A small-molecule ligand and the protein it binds are described below.
Small molecule (SMILES): Nc1ncnc2c1ncn2[C@@H]1O[C@H](CO[P](=O)(O)O[P](=O)(O)NP(=O)(O)O)[C@@H](O)[C@H]1O

Sequence of chain 1.B:
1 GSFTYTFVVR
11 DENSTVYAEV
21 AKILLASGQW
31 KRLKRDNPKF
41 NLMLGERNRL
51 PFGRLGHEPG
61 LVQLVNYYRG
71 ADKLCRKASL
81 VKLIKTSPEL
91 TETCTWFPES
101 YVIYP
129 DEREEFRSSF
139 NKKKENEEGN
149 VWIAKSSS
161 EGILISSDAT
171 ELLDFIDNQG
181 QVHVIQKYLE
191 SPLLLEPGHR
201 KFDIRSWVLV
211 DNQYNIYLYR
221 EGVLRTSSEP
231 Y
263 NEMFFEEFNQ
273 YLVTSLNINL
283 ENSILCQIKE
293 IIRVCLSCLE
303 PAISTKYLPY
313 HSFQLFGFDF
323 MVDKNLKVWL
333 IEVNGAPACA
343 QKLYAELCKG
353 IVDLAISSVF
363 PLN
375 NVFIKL

Binding-site contacts:
Ligand atom O2B contacts residue GLU334 of chain 1.B at 3.6 Å (salt-bridge).
Ligand atom PA contacts residue MG1 of chain 1.J at 3.6 Å.
Ligand atom N7 contacts residue GLN186 of chain 1.B at 3.5 Å (h-bond).
Ligand atom O3' contacts residue ASP203 of chain 1.B at 2.9 Å (salt-bridge).
Ligand atom N7 contacts residue LYS153 of chain 1.B at 3.3 Å (salt-bridge).
Ligand atom PG contacts residue MG1 of chain 1.J at 3.4 Å.
Ligand atom N3B contacts residue MG1 of chain 1.J at 3.0 Å.
Ligand atom O2A contacts residue GLU334 of chain 1.B at 3.2 Å (salt-bridge).
Ligand atom C4' contacts residue ARG225 of chain 1.B at 4.0 Å.
Ligand atom O1A contacts residue GLU334 of chain 1.B at 3.6 Å.
Ligand atom C2 contacts residue TYR188 of chain 1.B at 3.5 Å (hydrophobic).
Ligand atom N1 contacts residue TYR188 of chain 1.B at 3.6 Å.
Ligand atom C8 contacts residue LYS153 of chain 1.B at 3.9 Å.
Ligand atom N6 contacts residue LYS187 of chain 1.B at 3.2 Å (salt-bridge).
Ligand atom N3 contacts residue LYS201 of chain 1.B at 3.2 Å (salt-bridge).
Ligand atom O3' contacts residue ARG225 of chain 1.B at 2.4 Å (salt-bridge).
Ligand atom O2B contacts residue MG1 of chain 1.J at 2.2 Å.
Ligand atom O2A contacts residue MG1 of chain 1.J at 2.9 Å.
Ligand atom C2 contacts residue LEU189 of chain 1.B at 3.5 Å (hydrophobic).
Ligand atom N3 contacts residue TYR188 of chain 1.B at 3.6 Å.
Ligand atom N7 contacts residue ILE333 of chain 1.B at 3.6 Å.
Ligand atom N3 contacts residue MET323 of chain 1.B at 3.5 Å (h-bond).
Ligand atom N6 contacts residue LEU189 of chain 1.B at 3.9 Å.
Ligand atom O1A contacts residue LYS77 of chain 1.B at 3.3 Å.
Ligand atom PA contacts residue GLU334 of chain 1.B at 3.9 Å.
Ligand atom C5 contacts residue GLN186 of chain 1.B at 4.0 Å.
Ligand atom C6 contacts residue GLN186 of chain 1.B at 3.8 Å.
Ligand atom N6 contacts residue GLN186 of chain 1.B at 2.9 Å (h-bond).
Ligand atom O3A contacts residue MG1 of chain 1.J at 3.4 Å.
Ligand atom C2 contacts residue MET323 of chain 1.B at 3.7 Å (hydrophobic).
Ligand atom O1A contacts residue LYS153 of chain 1.B at 3.3 Å.
Ligand atom N1 contacts residue LEU189 of chain 1.B at 3.0 Å (h-bond).
Ligand atom PB contacts residue MG1 of chain 1.J at 3.0 Å.
Ligand atom C5 contacts residue ILE333 of chain 1.B at 3.9 Å (hydrophobic).
Ligand atom O2G contacts residue MG1 of chain 1.J at 2.7 Å.
Ligand atom C3' contacts residue ARG225 of chain 1.B at 3.5 Å.
Ligand atom O2B contacts residue LYS77 of chain 1.B at 3.1 Å (salt-bridge).
Ligand atom O2' contacts residue LYS201 of chain 1.B at 3.9 Å.
Ligand atom C5' contacts residue ARG225 of chain 1.B at 4.0 Å.
Ligand atom C4 contacts residue MET323 of chain 1.B at 3.8 Å (hydrophobic).